Sequence of chain 1.B:
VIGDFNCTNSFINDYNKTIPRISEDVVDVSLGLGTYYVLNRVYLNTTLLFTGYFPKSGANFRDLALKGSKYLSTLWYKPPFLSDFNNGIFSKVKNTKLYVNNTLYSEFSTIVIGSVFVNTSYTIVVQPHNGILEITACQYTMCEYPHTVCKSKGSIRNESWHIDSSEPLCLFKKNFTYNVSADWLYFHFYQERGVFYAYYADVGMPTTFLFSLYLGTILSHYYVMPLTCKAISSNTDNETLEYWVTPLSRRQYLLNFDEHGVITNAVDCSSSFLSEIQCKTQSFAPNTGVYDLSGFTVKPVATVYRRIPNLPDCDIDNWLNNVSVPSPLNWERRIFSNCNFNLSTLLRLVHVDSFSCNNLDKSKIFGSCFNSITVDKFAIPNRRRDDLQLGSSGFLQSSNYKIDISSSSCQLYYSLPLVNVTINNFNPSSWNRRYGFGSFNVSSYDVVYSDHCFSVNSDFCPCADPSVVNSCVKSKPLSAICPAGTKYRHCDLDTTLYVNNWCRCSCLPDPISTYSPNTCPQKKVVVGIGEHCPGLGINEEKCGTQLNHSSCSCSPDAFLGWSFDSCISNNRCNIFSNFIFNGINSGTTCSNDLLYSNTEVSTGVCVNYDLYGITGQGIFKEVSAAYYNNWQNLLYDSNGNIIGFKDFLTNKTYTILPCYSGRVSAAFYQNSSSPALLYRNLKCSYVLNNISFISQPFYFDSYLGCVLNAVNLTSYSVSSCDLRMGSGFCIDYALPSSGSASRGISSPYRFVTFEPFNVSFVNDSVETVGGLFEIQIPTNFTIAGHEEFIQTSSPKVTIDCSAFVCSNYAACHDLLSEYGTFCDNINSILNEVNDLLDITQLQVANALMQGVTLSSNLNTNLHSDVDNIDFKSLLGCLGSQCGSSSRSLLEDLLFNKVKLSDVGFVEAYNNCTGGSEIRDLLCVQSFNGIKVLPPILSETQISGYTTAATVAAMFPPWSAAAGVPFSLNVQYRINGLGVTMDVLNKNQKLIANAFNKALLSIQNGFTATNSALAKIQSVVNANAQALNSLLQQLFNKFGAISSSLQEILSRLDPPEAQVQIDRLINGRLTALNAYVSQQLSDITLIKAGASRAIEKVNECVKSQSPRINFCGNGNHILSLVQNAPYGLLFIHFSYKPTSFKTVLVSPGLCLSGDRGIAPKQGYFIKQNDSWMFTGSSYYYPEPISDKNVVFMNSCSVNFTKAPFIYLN

Binding-site contacts:
Ligand atom C8 contacts residue SER194 of chain 1.B at 4.1 Å.
Ligand atom C1 contacts residue ASN192 of chain 1.B at 1.4 Å.
Ligand atom C1 contacts residue SER194 of chain 1.B at 4.3 Å.
Ligand atom N2 contacts residue SER194 of chain 1.B at 3.6 Å (h-bond).
Ligand atom C3 contacts residue ASN192 of chain 1.B at 3.9 Å.
Ligand atom O7 contacts residue SER194 of chain 1.B at 2.5 Å (h-bond).
Ligand atom C7 contacts residue ASN192 of chain 1.B at 4.0 Å.
Ligand atom C2 contacts residue ASN192 of chain 1.B at 2.5 Å.
Ligand atom C4 contacts residue ASN192 of chain 1.B at 4.3 Å.
Ligand atom C5 contacts residue ASN192 of chain 1.B at 3.7 Å.
Ligand atom C7 contacts residue SER194 of chain 1.B at 3.2 Å.
Ligand atom C2 contacts residue SER194 of chain 1.B at 3.5 Å.
Ligand atom O5 contacts residue ASN192 of chain 1.B at 2.4 Å (h-bond).
Ligand atom N2 contacts residue ASN192 of chain 1.B at 3.0 Å (h-bond).
Ligand atom O6 contacts residue ASN192 of chain 1.B at 4.0 Å.

This small molecule binds to this protein.
Small molecule (SMILES): CC(=O)N[C@@H]1[C@@H](O)[C@H](O)[C@@H](CO)O[C@H]1O